Binding-site contacts:
Ligand atom C7 contacts residue ASN118 of chain 2.D at 4.0 Å.
Ligand atom C2 contacts residue TYR135 of chain 2.D at 3.7 Å (hydrophobic).
Ligand atom O2 contacts residue TYR135 of chain 2.D at 3.1 Å.
Ligand atom O5 contacts residue ASN118 of chain 2.D at 2.4 Å (h-bond).
Ligand atom C8 contacts residue THR105 of chain 2.D at 4.3 Å.
Ligand atom C4 contacts residue ASN118 of chain 2.D at 4.2 Å.
Ligand atom O7 contacts residue ASN118 of chain 2.D at 4.5 Å.
Ligand atom C5 contacts residue TYR135 of chain 2.D at 4.0 Å (hydrophobic).
Ligand atom O6 contacts residue TYR135 of chain 2.D at 4.2 Å.
Ligand atom C7 contacts residue THR105 of chain 2.D at 4.1 Å.
Ligand atom C5 contacts residue ASN118 of chain 2.D at 3.7 Å.
Ligand atom O5 contacts residue TYR135 of chain 2.D at 4.3 Å.
Ligand atom C1 contacts residue ASN118 of chain 2.D at 1.4 Å.
Ligand atom O5 contacts residue TYR135 of chain 2.D at 3.8 Å.
Ligand atom O7 contacts residue THR105 of chain 2.D at 3.3 Å.
Ligand atom C1 contacts residue TYR135 of chain 2.D at 3.5 Å (hydrophobic).
Ligand atom C2 contacts residue ASN118 of chain 2.D at 2.5 Å.
Ligand atom C8 contacts residue ASP290 of chain 2.D at 3.6 Å.
Ligand atom N2 contacts residue ASN118 of chain 2.D at 2.8 Å (h-bond).
Ligand atom C6 contacts residue TYR135 of chain 2.D at 3.3 Å (hydrophobic).
Ligand atom C3 contacts residue ASN118 of chain 2.D at 3.8 Å.

Sequence of chain 2.D:
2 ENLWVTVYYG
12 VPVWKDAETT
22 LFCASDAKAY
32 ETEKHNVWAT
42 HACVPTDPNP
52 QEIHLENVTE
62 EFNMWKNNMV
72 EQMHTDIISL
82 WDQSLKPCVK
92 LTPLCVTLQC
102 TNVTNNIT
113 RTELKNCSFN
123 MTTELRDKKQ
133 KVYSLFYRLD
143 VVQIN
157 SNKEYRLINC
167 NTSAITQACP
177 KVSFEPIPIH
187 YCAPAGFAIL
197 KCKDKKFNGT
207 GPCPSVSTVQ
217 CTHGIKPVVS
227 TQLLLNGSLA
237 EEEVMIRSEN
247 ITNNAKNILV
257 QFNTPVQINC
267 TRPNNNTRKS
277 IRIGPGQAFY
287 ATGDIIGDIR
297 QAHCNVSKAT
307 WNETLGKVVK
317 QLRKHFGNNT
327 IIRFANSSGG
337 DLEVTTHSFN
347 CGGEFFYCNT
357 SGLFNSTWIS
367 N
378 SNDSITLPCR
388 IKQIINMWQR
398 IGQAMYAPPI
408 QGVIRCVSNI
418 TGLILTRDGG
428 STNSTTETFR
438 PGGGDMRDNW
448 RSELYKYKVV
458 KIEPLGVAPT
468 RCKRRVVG

This small molecule binds to this protein.
Small molecule (SMILES): CC(=O)N[C@H]1[C@H](O[C@H]2[C@H](O)[C@@H](NC(C)=O)CO[C@@H]2CO[C@@H]2O[C@@H](C)[C@@H](O)[C@@H](O)[C@@H]2O)O[C@H](CO)[C@@H](O[C@@H]2O[C@H](CO[C@H]3O[C@H](CO[C@H]4O[C@H](CO)[C@@H](O)[C@H](O)[C@@H]4O)[C@@H](O)[C@H](O)[C@@H]3O)[C@@H](O)[C@H](O[C@H]3O[C@H](CO)[C@@H](O)[C@H](O)[C@@H]3O[C@@H]3O[C@H](CO)[C@@H](O)[C@H](O)[C@H]3NC(C)=O)[C@@H]2O)[C@@H]1O